Sequence of chain 1.B:
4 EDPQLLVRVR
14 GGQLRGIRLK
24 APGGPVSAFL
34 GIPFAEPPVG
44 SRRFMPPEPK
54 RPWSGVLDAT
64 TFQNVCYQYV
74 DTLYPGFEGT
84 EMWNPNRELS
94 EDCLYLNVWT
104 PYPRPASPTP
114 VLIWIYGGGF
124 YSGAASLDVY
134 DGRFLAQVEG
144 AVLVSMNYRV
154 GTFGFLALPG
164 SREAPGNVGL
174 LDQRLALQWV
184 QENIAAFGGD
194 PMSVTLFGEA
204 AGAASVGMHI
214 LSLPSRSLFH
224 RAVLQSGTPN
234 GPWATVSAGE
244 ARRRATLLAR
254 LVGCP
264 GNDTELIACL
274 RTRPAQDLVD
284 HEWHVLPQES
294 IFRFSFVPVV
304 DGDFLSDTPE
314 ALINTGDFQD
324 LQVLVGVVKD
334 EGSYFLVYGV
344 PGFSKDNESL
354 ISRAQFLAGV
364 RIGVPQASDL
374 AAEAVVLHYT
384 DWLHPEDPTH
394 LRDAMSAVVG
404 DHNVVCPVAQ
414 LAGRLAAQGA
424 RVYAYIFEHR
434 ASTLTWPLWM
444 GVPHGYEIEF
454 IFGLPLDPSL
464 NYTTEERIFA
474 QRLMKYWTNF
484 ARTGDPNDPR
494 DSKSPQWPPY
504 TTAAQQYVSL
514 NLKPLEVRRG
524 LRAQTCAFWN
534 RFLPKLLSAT

Binding-site contacts:
Ligand atom O4 contacts residue TYR341 of chain 1.B at 4.4 Å.
Ligand atom O7 contacts residue PHE297 of chain 1.B at 3.4 Å.
Ligand atom C6 contacts residue TYR341 of chain 1.B at 3.6 Å (hydrophobic).
Ligand atom C2 contacts residue TRP286 of chain 1.B at 3.6 Å (hydrophobic).
Ligand atom C5 contacts residue ACH1 of chain 1.I at 4.1 Å.
Ligand atom C9 contacts residue TYR72 of chain 1.B at 3.6 Å (hydrophobic).
Ligand atom O7 contacts residue PHE338 of chain 1.B at 3.7 Å.
Ligand atom C6 contacts residue ACH1 of chain 1.I at 3.2 Å.
Ligand atom C9 contacts residue ASP74 of chain 1.B at 4.0 Å.
Ligand atom O7 contacts residue ACH1 of chain 1.I at 3.6 Å.
Ligand atom C5 contacts residue TYR124 of chain 1.B at 3.2 Å (hydrophobic).
Ligand atom C5 contacts residue PHE297 of chain 1.B at 4.5 Å (hydrophobic).
Ligand atom C3 contacts residue TRP286 of chain 1.B at 3.7 Å (hydrophobic).
Ligand atom C3 contacts residue TYR124 of chain 1.B at 3.4 Å (hydrophobic).
Ligand atom N1 contacts residue TRP286 of chain 1.B at 4.2 Å.
Ligand atom O4 contacts residue TYR124 of chain 1.B at 3.8 Å.
Ligand atom C8 contacts residue TYR72 of chain 1.B at 3.5 Å (hydrophobic).
Ligand atom C6 contacts residue TYR124 of chain 1.B at 3.4 Å (hydrophobic).
Ligand atom O7 contacts residue TYR124 of chain 1.B at 3.4 Å (h-bond).
Ligand atom C9 contacts residue TYR341 of chain 1.B at 4.0 Å (hydrophobic).
Ligand atom C5 contacts residue TYR341 of chain 1.B at 4.4 Å (hydrophobic).
Ligand atom N1 contacts residue TYR72 of chain 1.B at 4.3 Å.
Ligand atom C8 contacts residue TRP286 of chain 1.B at 3.4 Å (hydrophobic).

A protein and the small-molecule ligand that binds it are described below.
Small molecule (SMILES): CC(=O)OCC[N+](C)(C)C